This small molecule binds to this protein.
Small molecule (SMILES): Cc1nc(C)c(C(=O)Nc2ccc(Oc3ccc(Cl)cc3)nc2)o1

Sequence of chain 1.A:
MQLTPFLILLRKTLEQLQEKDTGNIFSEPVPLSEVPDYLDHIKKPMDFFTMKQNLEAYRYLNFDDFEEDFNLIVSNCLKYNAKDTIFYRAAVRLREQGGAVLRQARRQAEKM

Binding-site contacts:
Ligand atom CAT contacts residue PRO34 of chain 1.A at 3.7 Å (hydrophobic).
Ligand atom CAE contacts residue 9LK1 of chain 1.C at 1.7 Å.
Ligand atom NAM contacts residue VAL33 of chain 1.A at 3.8 Å.
Ligand atom CAB contacts residue TYR83 of chain 1.A at 3.6 Å (hydrophobic).
Ligand atom CAX contacts residue 9LK1 of chain 1.C at 0.1 Å.
Ligand atom CAF contacts residue 9LK1 of chain 1.C at 2.8 Å.
Ligand atom CAV contacts residue 9LK1 of chain 1.C at 0.9 Å.
Ligand atom CAR contacts residue 9LK1 of chain 1.C at 2.6 Å.
Ligand atom OAP contacts residue VAL33 of chain 1.A at 3.6 Å.
Ligand atom CAT contacts residue 9LK1 of chain 1.C at 0.3 Å.
Ligand atom CAB contacts residue ASN84 of chain 1.A at 3.5 Å.
Ligand atom CAH contacts residue 9LK1 of chain 1.C at 0.3 Å.
Ligand atom CAJ contacts residue 9LK1 of chain 1.C at 0.6 Å.
Ligand atom CAX contacts residue VAL33 of chain 1.A at 3.7 Å (hydrophobic).
Ligand atom OAC contacts residue 9LK1 of chain 1.C at 0.3 Å (h-bond).
Ligand atom CAJ contacts residue PRO34 of chain 1.A at 3.4 Å (hydrophobic).
Ligand atom CAB contacts residue 9LK1 of chain 1.C at 0.2 Å.
Ligand atom CAG contacts residue PRO34 of chain 1.A at 3.6 Å (hydrophobic).
Ligand atom CAA contacts residue 9LK1 of chain 1.C at 0.4 Å.
Ligand atom CAX contacts residue PHE90 of chain 1.A at 3.7 Å (hydrophobic).
Ligand atom CAE contacts residue GLU37 of chain 1.A at 3.8 Å.
Ligand atom CAK contacts residue 9LK1 of chain 1.C at 0.6 Å.
Ligand atom NAN contacts residue PHE90 of chain 1.A at 3.7 Å.
Ligand atom CAG contacts residue 9LK1 of chain 1.C at 0.3 Å.
Ligand atom NAM contacts residue ASN84 of chain 1.A at 3.5 Å (h-bond).
Ligand atom CAW contacts residue 9LK1 of chain 1.C at 0.9 Å.
Ligand atom NAN contacts residue 9LK1 of chain 1.C at 0.1 Å (h-bond).
Ligand atom CAA contacts residue PHE29 of chain 1.A at 3.5 Å (hydrophobic).
Ligand atom CAS contacts residue 9LK1 of chain 1.C at 0.3 Å.
Ligand atom OAP contacts residue 9LK1 of chain 1.C at 0.1 Å (h-bond).
Ligand atom NAM contacts residue 9LK1 of chain 1.C at 0.3 Å (h-bond).
Ligand atom OAO contacts residue 9LK1 of chain 1.C at 0.8 Å.
Ligand atom CAQ contacts residue PHE90 of chain 1.A at 3.6 Å (hydrophobic).
Ligand atom CAA contacts residue CYS80 of chain 1.A at 3.6 Å (hydrophobic).
Ligand atom NAL contacts residue 9LK1 of chain 1.C at 0.9 Å (h-bond).
Ligand atom CAQ contacts residue 9LK1 of chain 1.C at 0.1 Å.
Ligand atom CAI contacts residue 9LK1 of chain 1.C at 1.4 Å.
Ligand atom CAS contacts residue VAL33 of chain 1.A at 3.6 Å (hydrophobic).
Ligand atom CAU contacts residue 9LK1 of chain 1.C at 0.2 Å.
Ligand atom OAC contacts residue VAL38 of chain 1.A at 3.3 Å.